A small-molecule ligand and the protein it binds are described below.
Small molecule (SMILES): OC[C@H]1O[C@@H](O[C@H]2[C@@H](OC[C@H]3O[C@@H](O[C@H]4[C@H](O)[C@@H](O)[C@H](O)O[C@@H]4CO[C@H]4OC[C@@H](O)[C@H](O)[C@H]4O)[C@H](O)[C@@H](O)[C@@H]3O[C@@H]3O[C@H](CO[C@H]4OC[C@@H](O)[C@H](O)[C@H]4O)[C@@H](O)[C@H](O)[C@H]3O)OC[C@@H](O)[C@@H]2O)[C@H](O)[C@@H](O)[C@H]1O

Binding-site contacts:
Ligand atom C5 contacts residue TYR181 of chain 1.B at 3.1 Å (hydrophobic).
Ligand atom C4 contacts residue LYS717 of chain 1.B at 3.7 Å.
Ligand atom O5 contacts residue ASP445 of chain 1.B at 2.8 Å (salt-bridge).
Ligand atom C4 contacts residue TYR89 of chain 1.B at 3.6 Å (hydrophobic).
Ligand atom O3 contacts residue ASN121 of chain 1.B at 2.6 Å (h-bond).
Ligand atom C3 contacts residue ASN121 of chain 1.B at 3.6 Å.
Ligand atom O5 contacts residue TYR181 of chain 1.B at 3.1 Å.
Ligand atom O3 contacts residue ASN737 of chain 1.B at 3.0 Å (h-bond).
Ligand atom O4 contacts residue ARG125 of chain 1.B at 2.9 Å (salt-bridge).
Ligand atom O5 contacts residue GLY444 of chain 1.B at 3.5 Å.
Ligand atom C2 contacts residue TYR262 of chain 1.B at 3.6 Å (hydrophobic).
Ligand atom O2 contacts residue GOL1 of chain 1.X at 3.4 Å (h-bond).
Ligand atom C2 contacts residue ASN737 of chain 1.B at 3.6 Å.
Ligand atom O4 contacts residue ILE39 of chain 1.B at 3.6 Å.
Ligand atom O3 contacts residue ARG125 of chain 1.B at 3.6 Å.
Ligand atom O2 contacts residue ASN737 of chain 1.B at 2.7 Å (h-bond).
Ligand atom O3 contacts residue GOL1 of chain 1.X at 3.0 Å (h-bond).
Ligand atom C5 contacts residue ASN121 of chain 1.B at 3.5 Å.
Ligand atom O4 contacts residue TRP64 of chain 1.B at 3.7 Å.
Ligand atom C1 contacts residue ASP445 of chain 1.B at 3.3 Å.
Ligand atom C5 contacts residue TRP64 of chain 1.B at 3.4 Å (hydrophobic).
Ligand atom C3 contacts residue GOL1 of chain 1.X at 3.5 Å.
Ligand atom O1 contacts residue ASP445 of chain 1.B at 2.8 Å (salt-bridge).
Ligand atom O2 contacts residue ARG125 of chain 1.B at 2.9 Å (salt-bridge).
Ligand atom O3 contacts residue TYR262 of chain 1.B at 3.2 Å.
Ligand atom O2 contacts residue ASP445 of chain 1.B at 3.3 Å (salt-bridge).
Ligand atom O3 contacts residue ASN719 of chain 1.B at 2.7 Å (h-bond).
Ligand atom O6 contacts residue ASP180 of chain 1.B at 3.0 Å (salt-bridge).
Ligand atom O4 contacts residue ASN121 of chain 1.B at 3.5 Å (h-bond).
Ligand atom C4 contacts residue TYR181 of chain 1.B at 3.4 Å (hydrophobic).
Ligand atom O2 contacts residue ASP38 of chain 1.B at 2.8 Å (salt-bridge).
Ligand atom O2 contacts residue TYR262 of chain 1.B at 3.6 Å.
Ligand atom O2 contacts residue ILE39 of chain 1.B at 3.6 Å.
Ligand atom O5 contacts residue ASN121 of chain 1.B at 3.2 Å (h-bond).
Ligand atom O2 contacts residue GOL1 of chain 1.X at 3.6 Å (h-bond).
Ligand atom O4 contacts residue TYR262 of chain 1.B at 2.5 Å (h-bond).
Ligand atom O4 contacts residue LYS717 of chain 1.B at 3.1 Å.
Ligand atom O5 contacts residue ALA425 of chain 1.B at 3.5 Å.
Ligand atom C4 contacts residue TYR262 of chain 1.B at 3.6 Å (hydrophobic).
Ligand atom O4 contacts residue TRP93 of chain 1.B at 3.4 Å (h-bond).

Sequence of chain 1.B:
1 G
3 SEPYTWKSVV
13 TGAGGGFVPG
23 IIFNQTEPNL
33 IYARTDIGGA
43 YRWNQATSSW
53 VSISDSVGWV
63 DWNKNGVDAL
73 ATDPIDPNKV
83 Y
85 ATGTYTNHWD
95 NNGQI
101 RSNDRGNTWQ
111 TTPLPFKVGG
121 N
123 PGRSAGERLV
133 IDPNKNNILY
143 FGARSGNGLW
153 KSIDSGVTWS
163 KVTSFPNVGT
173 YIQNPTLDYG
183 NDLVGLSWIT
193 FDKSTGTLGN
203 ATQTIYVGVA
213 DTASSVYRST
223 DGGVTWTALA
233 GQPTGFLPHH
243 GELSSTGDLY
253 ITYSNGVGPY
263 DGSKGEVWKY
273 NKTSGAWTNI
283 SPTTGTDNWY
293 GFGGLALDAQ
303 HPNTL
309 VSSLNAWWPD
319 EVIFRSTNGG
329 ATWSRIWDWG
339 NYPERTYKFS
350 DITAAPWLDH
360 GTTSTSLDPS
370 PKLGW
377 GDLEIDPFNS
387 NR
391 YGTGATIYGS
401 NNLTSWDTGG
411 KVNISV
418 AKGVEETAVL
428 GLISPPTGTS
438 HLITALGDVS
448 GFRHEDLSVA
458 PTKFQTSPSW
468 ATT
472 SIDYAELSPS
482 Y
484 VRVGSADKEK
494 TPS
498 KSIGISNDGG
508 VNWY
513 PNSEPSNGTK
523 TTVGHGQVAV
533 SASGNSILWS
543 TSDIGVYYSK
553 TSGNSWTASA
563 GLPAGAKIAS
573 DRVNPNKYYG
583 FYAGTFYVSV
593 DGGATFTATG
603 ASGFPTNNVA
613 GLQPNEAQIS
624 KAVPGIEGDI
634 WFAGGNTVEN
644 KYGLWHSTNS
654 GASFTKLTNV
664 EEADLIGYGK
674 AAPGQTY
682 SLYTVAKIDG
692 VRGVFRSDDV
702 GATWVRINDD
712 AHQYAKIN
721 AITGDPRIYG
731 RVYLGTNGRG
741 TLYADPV